Sequence of chain 4.A:
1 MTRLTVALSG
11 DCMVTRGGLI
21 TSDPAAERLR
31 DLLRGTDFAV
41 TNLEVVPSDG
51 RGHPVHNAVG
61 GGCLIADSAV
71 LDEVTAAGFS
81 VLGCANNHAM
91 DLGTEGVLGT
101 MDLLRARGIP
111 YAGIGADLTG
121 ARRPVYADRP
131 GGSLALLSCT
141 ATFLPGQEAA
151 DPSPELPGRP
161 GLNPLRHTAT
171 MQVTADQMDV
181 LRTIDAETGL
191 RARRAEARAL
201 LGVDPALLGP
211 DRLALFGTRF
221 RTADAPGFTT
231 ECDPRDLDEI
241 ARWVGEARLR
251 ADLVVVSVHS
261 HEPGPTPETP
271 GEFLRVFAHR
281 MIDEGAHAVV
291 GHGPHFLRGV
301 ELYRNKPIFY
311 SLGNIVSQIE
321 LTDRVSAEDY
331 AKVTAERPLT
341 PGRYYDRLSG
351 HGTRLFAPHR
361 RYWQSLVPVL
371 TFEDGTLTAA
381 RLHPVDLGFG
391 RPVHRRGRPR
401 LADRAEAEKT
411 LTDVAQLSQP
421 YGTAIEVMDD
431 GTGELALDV

Binding-site contacts:
Ligand atom O contacts residue GLY60 of chain 6.A at 3.4 Å.
Ligand atom CB contacts residue HIS261 of chain 6.A at 3.5 Å.
Ligand atom O contacts residue HIS261 of chain 6.A at 3.0 Å.
Ligand atom O contacts residue HIS295 of chain 6.A at 3.7 Å.
Ligand atom OXT contacts residue HIS88 of chain 6.A at 3.4 Å.
Ligand atom C contacts residue HIS261 of chain 6.A at 3.7 Å.
Ligand atom C contacts residue HIS295 of chain 6.A at 3.4 Å.
Ligand atom C contacts residue GLY60 of chain 6.A at 3.5 Å.
Ligand atom O contacts residue ASN87 of chain 6.A at 3.2 Å (h-bond).
Ligand atom OXT contacts residue GLU44 of chain 6.A at 2.9 Å (salt-bridge).
Ligand atom C contacts residue GLU44 of chain 6.A at 3.5 Å.
Ligand atom OXT contacts residue CA1 of chain 6.D at 3.4 Å.
Ligand atom CB contacts residue PHE356 of chain 6.A at 3.4 Å (hydrophobic).
Ligand atom N contacts residue VAL59 of chain 6.A at 3.7 Å.
Ligand atom O contacts residue CA1 of chain 6.D at 2.5 Å.
Ligand atom O contacts residue HIS88 of chain 6.A at 3.1 Å (h-bond).
Ligand atom CB contacts residue VAL59 of chain 6.A at 3.6 Å (hydrophobic).
Ligand atom SG contacts residue VAL59 of chain 6.A at 3.5 Å.
Ligand atom CA contacts residue HIS295 of chain 6.A at 3.3 Å.
Ligand atom CA contacts residue GLY60 of chain 6.A at 3.2 Å.
Ligand atom O contacts residue VAL59 of chain 6.A at 2.9 Å (h-bond).
Ligand atom CD2 contacts residue GLY61 of chain 6.A at 3.6 Å.
Ligand atom OH contacts residue HIS167 of chain 6.A at 3.5 Å.
Ligand atom CZ contacts residue GLY61 of chain 6.A at 3.6 Å.
Ligand atom CE2 contacts residue PRO263 of chain 6.A at 3.6 Å (hydrophobic).
Ligand atom OH contacts residue GLU262 of chain 6.A at 3.4 Å.
Ligand atom CE2 contacts residue GLY61 of chain 6.A at 3.5 Å.
Ligand atom O contacts residue ARG193 of chain 4.A at 3.4 Å (salt-bridge).
Ligand atom CD2 contacts residue PHE356 of chain 6.A at 3.4 Å (hydrophobic).
Ligand atom C contacts residue VAL59 of chain 6.A at 3.4 Å (hydrophobic).
Ligand atom N contacts residue GLY60 of chain 6.A at 2.6 Å (h-bond).
Ligand atom C contacts residue HIS295 of chain 6.A at 3.3 Å.
Ligand atom O contacts residue HIS295 of chain 6.A at 2.5 Å (h-bond).
Ligand atom CA contacts residue HIS88 of chain 6.A at 3.6 Å.
Ligand atom C contacts residue HIS88 of chain 6.A at 3.1 Å.
Ligand atom O contacts residue GLU44 of chain 6.A at 3.3 Å (salt-bridge).
Ligand atom OXT contacts residue MET13 of chain 6.A at 3.4 Å (h-bond).
Ligand atom C contacts residue CA1 of chain 6.D at 3.4 Å.
Ligand atom O contacts residue HIS261 of chain 6.A at 3.4 Å.
Ligand atom OXT contacts residue HIS295 of chain 6.A at 3.2 Å.

This small molecule binds to this protein.
Small molecule (SMILES): NCC(=O)N[C@@H](CSSC[C@H](N)C(=O)N[C@@H](Cc1ccccc1)C(=O)NCC(=O)O)C(=O)NCC(=O)N[C@H](C=O)Cc1ccc(O)cc1

Sequence of chain 6.A:
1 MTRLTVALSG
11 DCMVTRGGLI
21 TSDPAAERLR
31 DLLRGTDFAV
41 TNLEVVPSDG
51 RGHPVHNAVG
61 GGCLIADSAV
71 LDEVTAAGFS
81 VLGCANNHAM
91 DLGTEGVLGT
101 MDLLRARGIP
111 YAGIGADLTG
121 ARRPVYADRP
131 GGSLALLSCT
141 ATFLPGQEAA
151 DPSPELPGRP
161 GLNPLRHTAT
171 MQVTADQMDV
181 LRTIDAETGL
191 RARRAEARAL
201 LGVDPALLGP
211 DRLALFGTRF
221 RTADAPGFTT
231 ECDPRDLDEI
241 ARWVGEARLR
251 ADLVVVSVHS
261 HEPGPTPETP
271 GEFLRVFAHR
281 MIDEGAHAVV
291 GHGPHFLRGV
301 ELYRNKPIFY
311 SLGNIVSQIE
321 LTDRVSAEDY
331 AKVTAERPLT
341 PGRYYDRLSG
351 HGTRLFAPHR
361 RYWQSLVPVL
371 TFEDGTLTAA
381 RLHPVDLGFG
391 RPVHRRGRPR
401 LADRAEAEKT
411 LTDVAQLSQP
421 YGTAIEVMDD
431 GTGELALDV